Binding-site contacts:
Ligand atom C4 contacts residue VAL258 of chain 1.A at 3.7 Å (hydrophobic).
Ligand atom C4 contacts residue TYR186 of chain 1.A at 3.6 Å (hydrophobic).
Ligand atom O2 contacts residue PHE271 of chain 1.A at 3.7 Å.
Ligand atom O1 contacts residue PHE271 of chain 1.A at 3.3 Å.
Ligand atom O1 contacts residue FE21 of chain 1.D at 2.2 Å.
Ligand atom O4 contacts residue TYR186 of chain 1.A at 2.6 Å (h-bond).
Ligand atom C1 contacts residue 5P01 of chain 1.B at 3.4 Å.
Ligand atom O1 contacts residue 5P01 of chain 1.B at 3.3 Å (h-bond).
Ligand atom C4 contacts residue LEU207 of chain 1.A at 4.0 Å (hydrophobic).
Ligand atom C5 contacts residue LEU207 of chain 1.A at 4.0 Å (hydrophobic).
Ligand atom O5 contacts residue FE21 of chain 1.D at 2.3 Å.
Ligand atom O1 contacts residue ASP200 of chain 1.A at 3.3 Å (salt-bridge).
Ligand atom C3 contacts residue ASN184 of chain 1.A at 3.2 Å.
Ligand atom C5 contacts residue VAL258 of chain 1.A at 3.5 Å (hydrophobic).
Ligand atom C1 contacts residue FE21 of chain 1.D at 3.0 Å.
Ligand atom O3 contacts residue VAL258 of chain 1.A at 3.8 Å.
Ligand atom O3 contacts residue LEU214 of chain 1.A at 3.9 Å.
Ligand atom O4 contacts residue ARG265 of chain 1.A at 2.9 Å (salt-bridge).
Ligand atom O2 contacts residue ASN184 of chain 1.A at 3.2 Å (h-bond).
Ligand atom O3 contacts residue SER267 of chain 1.A at 4.0 Å.
Ligand atom C2 contacts residue FE21 of chain 1.D at 3.0 Å.
Ligand atom O4 contacts residue SER267 of chain 1.A at 2.6 Å (h-bond).
Ligand atom O4 contacts residue VAL258 of chain 1.A at 3.8 Å.
Ligand atom C5 contacts residue SER267 of chain 1.A at 3.5 Å.
Ligand atom O3 contacts residue ARG265 of chain 1.A at 2.7 Å (salt-bridge).
Ligand atom O5 contacts residue HIS256 of chain 1.A at 3.4 Å.
Ligand atom C3 contacts residue TYR186 of chain 1.A at 3.4 Å (hydrophobic).
Ligand atom O2 contacts residue 5P01 of chain 1.B at 2.8 Å (h-bond).
Ligand atom O1 contacts residue HIS198 of chain 1.A at 3.5 Å (h-bond).
Ligand atom C1 contacts residue LEU195 of chain 1.A at 3.8 Å (hydrophobic).
Ligand atom O2 contacts residue GLN120 of chain 1.A at 3.6 Å.
Ligand atom C5 contacts residue TYR186 of chain 1.A at 3.4 Å (hydrophobic).
Ligand atom C2 contacts residue LEU195 of chain 1.A at 3.5 Å (hydrophobic).
Ligand atom O5 contacts residue HIS198 of chain 1.A at 3.4 Å (h-bond).
Ligand atom C3 contacts residue LEU195 of chain 1.A at 3.8 Å (hydrophobic).
Ligand atom O5 contacts residue LEU195 of chain 1.A at 3.7 Å.
Ligand atom C1 contacts residue PHE271 of chain 1.A at 3.7 Å (hydrophobic).
Ligand atom O3 contacts residue LEU207 of chain 1.A at 3.7 Å.
Ligand atom O4 contacts residue ASN184 of chain 1.A at 3.7 Å.
Ligand atom C5 contacts residue ARG265 of chain 1.A at 3.4 Å.

Sequence of chain 1.A:
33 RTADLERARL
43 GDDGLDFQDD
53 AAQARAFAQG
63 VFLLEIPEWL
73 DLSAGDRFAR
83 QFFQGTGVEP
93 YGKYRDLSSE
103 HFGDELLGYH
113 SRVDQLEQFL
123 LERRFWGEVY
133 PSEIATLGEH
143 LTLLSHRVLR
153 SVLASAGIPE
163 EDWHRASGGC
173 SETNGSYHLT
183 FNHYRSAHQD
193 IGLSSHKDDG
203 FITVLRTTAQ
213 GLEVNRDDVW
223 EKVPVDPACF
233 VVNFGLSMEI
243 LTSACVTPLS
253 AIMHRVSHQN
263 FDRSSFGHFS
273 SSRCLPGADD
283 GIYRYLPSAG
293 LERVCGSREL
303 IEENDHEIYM

This small molecule binds to this protein.
Small molecule (SMILES): O=C(O)CCC(=O)C(=O)O